A protein and the small-molecule ligand that binds it are described below.
Small molecule (SMILES): CSCC[C@H](NC(=O)[C@H](CC(C)C)NC(=O)[C@H](CCSC)NC(=O)[C@@H]1CCCN1C(=O)[C@H](CC1=NC=NC1)NC(=O)[C@H](CC(N)=O)NC(=O)[C@@H](N)CCCCN)C(=O)N[C@@H](CC(N)=O)C(=O)N[C@@H](CC(C)C)C(=O)N[C@@H](CC(C)C)C(=O)N[C@H](C=O)CCCCN

Sequence of chain 1.A:
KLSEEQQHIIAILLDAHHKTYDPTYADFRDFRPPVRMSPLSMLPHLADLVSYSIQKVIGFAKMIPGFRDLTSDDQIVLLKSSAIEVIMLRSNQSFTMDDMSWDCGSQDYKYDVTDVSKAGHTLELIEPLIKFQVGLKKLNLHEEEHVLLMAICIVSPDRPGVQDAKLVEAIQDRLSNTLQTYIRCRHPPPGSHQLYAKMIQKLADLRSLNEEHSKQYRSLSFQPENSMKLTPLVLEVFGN

Binding-site contacts:
Ligand atom CD1 contacts residue ILE86 of chain 1.A at 3.3 Å (hydrophobic).
Ligand atom O contacts residue ILE86 of chain 1.A at 3.6 Å.
Ligand atom C contacts residue GLU264 of chain 1.A at 3.7 Å.
Ligand atom N contacts residue GLU264 of chain 1.A at 2.8 Å (salt-bridge).
Ligand atom CG contacts residue ILE86 of chain 1.A at 3.9 Å (hydrophobic).
Ligand atom CB contacts residue GLU264 of chain 1.A at 3.5 Å.
Ligand atom CD2 contacts residue GLU264 of chain 1.A at 3.5 Å.
Ligand atom CD2 contacts residue LEU107 of chain 1.A at 3.5 Å (hydrophobic).
Ligand atom SD contacts residue PRO260 of chain 1.A at 3.9 Å.
Ligand atom C contacts residue LYS90 of chain 1.A at 3.3 Å.
Ligand atom CE contacts residue GLU264 of chain 1.A at 3.4 Å.
Ligand atom SD contacts residue SER100 of chain 1.A at 3.9 Å.
Ligand atom CA contacts residue GLU264 of chain 1.A at 3.4 Å.
Ligand atom CD1 contacts residue GLN103 of chain 1.A at 3.8 Å.
Ligand atom CE contacts residue ASN268 of chain 1.A at 3.6 Å.
Ligand atom CB contacts residue GLU264 of chain 1.A at 3.5 Å.
Ligand atom C contacts residue LYS90 of chain 1.A at 3.4 Å.
Ligand atom CD contacts residue GLU264 of chain 1.A at 3.2 Å.
Ligand atom NE2 contacts residue GLU264 of chain 1.A at 3.6 Å.
Ligand atom CA contacts residue GLU264 of chain 1.A at 3.7 Å.
Ligand atom CA contacts residue GLU264 of chain 1.A at 3.6 Å.
Ligand atom N contacts residue GLU264 of chain 1.A at 3.3 Å (salt-bridge).
Ligand atom CD1 contacts residue LEU261 of chain 1.A at 3.9 Å (hydrophobic).
Ligand atom CB contacts residue ILE86 of chain 1.A at 3.7 Å (hydrophobic).
Ligand atom N contacts residue GLU264 of chain 1.A at 3.0 Å (salt-bridge).
Ligand atom NE2 contacts residue LYS108 of chain 1.A at 3.0 Å (salt-bridge).
Ligand atom CE contacts residue SER100 of chain 1.A at 3.7 Å.
Ligand atom CA contacts residue LYS90 of chain 1.A at 3.5 Å.
Ligand atom NZ contacts residue ASN268 of chain 1.A at 2.8 Å (h-bond).
Ligand atom N contacts residue LYS90 of chain 1.A at 3.7 Å.
Ligand atom CG contacts residue GLU264 of chain 1.A at 3.7 Å.
Ligand atom CD2 contacts residue LYS108 of chain 1.A at 3.7 Å.
Ligand atom CE contacts residue PRO260 of chain 1.A at 3.5 Å (hydrophobic).
Ligand atom C contacts residue GLU264 of chain 1.A at 3.5 Å.
Ligand atom O contacts residue GLU264 of chain 1.A at 3.7 Å.
Ligand atom CB contacts residue GLU264 of chain 1.A at 3.3 Å.
Ligand atom CD2 contacts residue ILE86 of chain 1.A at 3.5 Å (hydrophobic).
Ligand atom C contacts residue ILE86 of chain 1.A at 3.8 Å (hydrophobic).
Ligand atom CD2 contacts residue ILE104 of chain 1.A at 3.9 Å (hydrophobic).
Ligand atom O contacts residue LYS90 of chain 1.A at 2.7 Å (salt-bridge).